Binding-site contacts:
Ligand atom CBO contacts residue ASP58 of chain 1.C at 3.7 Å.
Ligand atom CAT contacts residue TRP51 of chain 1.C at 3.9 Å (hydrophobic).
Ligand atom CAZ contacts residue VAL116 of chain 1.C at 3.9 Å (hydrophobic).
Ligand atom CAC contacts residue ASN110 of chain 1.C at 4.0 Å.
Ligand atom NBE contacts residue HIS114 of chain 1.C at 4.0 Å.
Ligand atom CAM contacts residue LEU62 of chain 1.C at 4.1 Å (hydrophobic).
Ligand atom CAN contacts residue TRP51 of chain 1.C at 4.1 Å (hydrophobic).
Ligand atom CBL contacts residue PRO52 of chain 1.C at 3.7 Å (hydrophobic).
Ligand atom CBL contacts residue VAL116 of chain 1.C at 3.9 Å (hydrophobic).
Ligand atom CBL contacts residue PHE53 of chain 1.C at 3.6 Å (hydrophobic).
Ligand atom CAE contacts residue VAL57 of chain 1.C at 3.6 Å (hydrophobic).
Ligand atom OBN contacts residue PRO56 of chain 1.C at 3.2 Å (h-bond).
Ligand atom NAD contacts residue VAL57 of chain 1.C at 3.4 Å.
Ligand atom CAE contacts residue VAL116 of chain 1.C at 4.1 Å (hydrophobic).
Ligand atom CAO contacts residue TRP51 of chain 1.C at 3.9 Å (hydrophobic).
Ligand atom CAJ contacts residue LEU62 of chain 1.C at 4.1 Å (hydrophobic).
Ligand atom CAC contacts residue VAL57 of chain 1.C at 4.0 Å (hydrophobic).
Ligand atom CAZ contacts residue TRP51 of chain 1.C at 3.6 Å (hydrophobic).
Ligand atom CAK contacts residue HIS114 of chain 1.C at 4.1 Å.
Ligand atom CAK contacts residue LEU64 of chain 1.C at 4.0 Å (hydrophobic).
Ligand atom CBL contacts residue VAL57 of chain 1.C at 3.5 Å (hydrophobic).
Ligand atom OBK contacts residue CYS106 of chain 1.C at 3.7 Å.
Ligand atom CAH contacts residue LEU64 of chain 1.C at 4.1 Å (hydrophobic).
Ligand atom CAE contacts residue PRO52 of chain 1.C at 3.6 Å (hydrophobic).
Ligand atom OBN contacts residue ASP58 of chain 1.C at 3.2 Å (salt-bridge).
Ligand atom CBB contacts residue LEU64 of chain 1.C at 4.1 Å (hydrophobic).
Ligand atom CBD contacts residue LEU64 of chain 1.C at 3.9 Å (hydrophobic).
Ligand atom NBE contacts residue ASN110 of chain 1.C at 3.6 Å (h-bond).
Ligand atom OBN contacts residue VAL57 of chain 1.C at 3.7 Å.
Ligand atom CBD contacts residue HIS114 of chain 1.C at 4.1 Å.
Ligand atom CAL contacts residue LEU62 of chain 1.C at 4.0 Å (hydrophobic).
Ligand atom NAD contacts residue VAL116 of chain 1.C at 3.6 Å.
Ligand atom NBE contacts residue TYR109 of chain 1.C at 3.9 Å.
Ligand atom OBK contacts residue ASN110 of chain 1.C at 3.0 Å (h-bond).
Ligand atom OBK contacts residue VAL116 of chain 1.C at 4.0 Å.
Ligand atom CAI contacts residue ASN110 of chain 1.C at 3.4 Å.
Ligand atom NBC contacts residue LEU64 of chain 1.C at 3.8 Å.
Ligand atom CAZ contacts residue PRO52 of chain 1.C at 3.6 Å (hydrophobic).
Ligand atom CAC contacts residue VAL116 of chain 1.C at 3.7 Å (hydrophobic).
Ligand atom OAG contacts residue LEU62 of chain 1.C at 3.9 Å.

A small-molecule ligand and the protein it binds are described below.
Small molecule (SMILES): Cc1cc(F)cc(C)c1Oc1ccc(C(C)(C)O)cc1-c1cn(C)c(=O)c2cc(-c3cnc(C4CCCC4)[nH]3)oc12

Sequence of chain 1.C:
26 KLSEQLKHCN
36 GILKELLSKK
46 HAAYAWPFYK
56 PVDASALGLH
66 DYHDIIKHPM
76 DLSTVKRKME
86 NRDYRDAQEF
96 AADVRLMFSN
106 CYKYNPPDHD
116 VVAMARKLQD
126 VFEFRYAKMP